Sequence of chain 1.F:
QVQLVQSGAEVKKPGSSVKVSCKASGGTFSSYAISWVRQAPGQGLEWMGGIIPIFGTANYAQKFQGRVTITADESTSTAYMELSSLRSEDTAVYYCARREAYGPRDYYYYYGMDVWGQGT

Sequence of chain 1.C:
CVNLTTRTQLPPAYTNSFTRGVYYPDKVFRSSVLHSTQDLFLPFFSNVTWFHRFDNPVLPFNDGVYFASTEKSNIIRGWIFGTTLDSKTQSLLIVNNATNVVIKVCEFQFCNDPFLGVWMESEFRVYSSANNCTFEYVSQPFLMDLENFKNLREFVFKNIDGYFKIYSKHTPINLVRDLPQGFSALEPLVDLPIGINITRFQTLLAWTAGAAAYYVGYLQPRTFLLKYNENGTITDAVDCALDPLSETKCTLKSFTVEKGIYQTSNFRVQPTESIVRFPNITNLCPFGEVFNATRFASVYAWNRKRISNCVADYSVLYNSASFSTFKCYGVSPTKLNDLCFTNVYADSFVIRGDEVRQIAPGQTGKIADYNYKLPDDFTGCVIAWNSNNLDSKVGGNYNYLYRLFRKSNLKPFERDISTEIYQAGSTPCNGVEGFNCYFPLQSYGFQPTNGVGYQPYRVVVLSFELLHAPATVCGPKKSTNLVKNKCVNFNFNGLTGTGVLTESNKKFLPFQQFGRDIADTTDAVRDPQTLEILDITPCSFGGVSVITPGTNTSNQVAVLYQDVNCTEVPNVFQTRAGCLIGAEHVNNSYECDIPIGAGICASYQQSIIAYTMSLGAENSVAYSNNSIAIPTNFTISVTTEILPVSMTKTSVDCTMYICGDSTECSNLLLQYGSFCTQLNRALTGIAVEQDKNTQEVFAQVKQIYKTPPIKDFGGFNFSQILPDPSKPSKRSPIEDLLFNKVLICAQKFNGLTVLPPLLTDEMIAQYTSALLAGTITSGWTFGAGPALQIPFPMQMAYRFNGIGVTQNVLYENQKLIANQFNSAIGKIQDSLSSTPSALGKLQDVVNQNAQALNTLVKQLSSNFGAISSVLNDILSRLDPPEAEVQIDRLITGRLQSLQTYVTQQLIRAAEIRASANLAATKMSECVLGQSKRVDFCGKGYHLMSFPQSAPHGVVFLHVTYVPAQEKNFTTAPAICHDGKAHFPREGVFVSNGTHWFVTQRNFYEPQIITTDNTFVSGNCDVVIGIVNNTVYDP

The small molecule below binds the protein below.
Small molecule (SMILES): CC(=O)N[C@H]1[C@H](O[C@H]2[C@H](O)[C@@H](NC(C)=O)CO[C@@H]2CO[C@@H]2O[C@@H](C)[C@@H](O)[C@@H](O)[C@@H]2O)O[C@H](CO)[C@@H](O)[C@@H]1O

Binding-site contacts:
Ligand atom O3 contacts residue PHE486 of chain 1.C at 4.0 Å.
Ligand atom O7 contacts residue TYR102 of chain 1.F at 4.0 Å.
Ligand atom O6 contacts residue PHE486 of chain 1.C at 3.5 Å.
Ligand atom C2 contacts residue ASN343 of chain 1.A at 2.4 Å.
Ligand atom C3 contacts residue PHE486 of chain 1.C at 4.2 Å (hydrophobic).
Ligand atom C3 contacts residue ASN343 of chain 1.A at 3.7 Å.
Ligand atom O5 contacts residue ASN343 of chain 1.A at 2.2 Å (h-bond).
Ligand atom C6 contacts residue PHE486 of chain 1.C at 4.3 Å (hydrophobic).
Ligand atom C5 contacts residue ASN343 of chain 1.A at 3.5 Å.
Ligand atom O4 contacts residue PHE486 of chain 1.C at 4.2 Å.
Ligand atom C7 contacts residue ALA101 of chain 1.F at 4.4 Å (hydrophobic).
Ligand atom C2 contacts residue PHE486 of chain 1.C at 4.1 Å (hydrophobic).
Ligand atom O5 contacts residue PHE486 of chain 1.C at 4.4 Å.
Ligand atom O7 contacts residue GLY339 of chain 1.A at 3.4 Å.
Ligand atom C4 contacts residue PHE486 of chain 1.C at 3.6 Å (hydrophobic).
Ligand atom C8 contacts residue PHE342 of chain 1.A at 4.3 Å (hydrophobic).
Ligand atom C7 contacts residue GLY339 of chain 1.A at 4.1 Å.
Ligand atom O7 contacts residue GLY103 of chain 1.F at 3.9 Å.
Ligand atom O7 contacts residue ASN343 of chain 1.A at 3.2 Å (h-bond).
Ligand atom C1 contacts residue ASN343 of chain 1.A at 1.4 Å.
Ligand atom C8 contacts residue ALA101 of chain 1.F at 3.5 Å (hydrophobic).
Ligand atom C8 contacts residue ASN343 of chain 1.A at 4.2 Å.
Ligand atom C8 contacts residue GLY339 of chain 1.A at 4.1 Å.
Ligand atom C5 contacts residue PHE486 of chain 1.C at 4.5 Å (hydrophobic).
Ligand atom C6 contacts residue ASN343 of chain 1.A at 4.2 Å.
Ligand atom C5 contacts residue ASN343 of chain 1.A at 4.3 Å.
Ligand atom N2 contacts residue ASN343 of chain 1.A at 3.0 Å (h-bond).
Ligand atom C7 contacts residue ASN343 of chain 1.A at 3.3 Å.
Ligand atom C4 contacts residue ASN343 of chain 1.A at 4.1 Å.

Sequence of chain 1.A:
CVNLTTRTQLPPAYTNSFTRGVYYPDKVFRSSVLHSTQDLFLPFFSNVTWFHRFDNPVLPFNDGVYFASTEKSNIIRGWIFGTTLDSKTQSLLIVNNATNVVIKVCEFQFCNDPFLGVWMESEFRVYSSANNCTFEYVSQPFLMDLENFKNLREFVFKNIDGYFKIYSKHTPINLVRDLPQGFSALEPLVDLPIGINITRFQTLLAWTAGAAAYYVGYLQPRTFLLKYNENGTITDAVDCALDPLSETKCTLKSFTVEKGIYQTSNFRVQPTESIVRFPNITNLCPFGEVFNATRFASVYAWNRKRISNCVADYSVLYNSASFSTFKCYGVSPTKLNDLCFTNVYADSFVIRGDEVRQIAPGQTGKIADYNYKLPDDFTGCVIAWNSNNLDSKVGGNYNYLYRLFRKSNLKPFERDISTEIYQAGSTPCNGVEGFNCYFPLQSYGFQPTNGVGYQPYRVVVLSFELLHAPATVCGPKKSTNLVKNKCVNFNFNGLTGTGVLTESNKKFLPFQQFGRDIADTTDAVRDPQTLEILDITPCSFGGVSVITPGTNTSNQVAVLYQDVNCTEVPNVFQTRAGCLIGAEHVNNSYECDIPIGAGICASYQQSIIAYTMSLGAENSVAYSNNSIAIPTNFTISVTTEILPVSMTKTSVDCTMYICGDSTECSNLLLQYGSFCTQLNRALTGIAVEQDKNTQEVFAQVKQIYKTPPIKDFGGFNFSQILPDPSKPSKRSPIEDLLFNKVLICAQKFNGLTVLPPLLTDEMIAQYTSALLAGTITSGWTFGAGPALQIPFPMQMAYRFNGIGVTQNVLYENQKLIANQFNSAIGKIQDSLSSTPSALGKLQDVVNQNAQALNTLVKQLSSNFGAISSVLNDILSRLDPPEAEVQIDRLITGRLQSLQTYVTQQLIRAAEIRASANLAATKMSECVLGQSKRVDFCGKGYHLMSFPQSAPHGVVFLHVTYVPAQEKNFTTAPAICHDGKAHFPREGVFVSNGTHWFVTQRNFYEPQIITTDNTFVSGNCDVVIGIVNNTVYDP